This protein binds this small molecule.
Small molecule (SMILES): CCC(CC)[C@H](NC(C)=O)[C@@H]1[C@H](O)[C@@H](C(=O)O)C[C@H]1NC(=N)N

Sequence of chain 1.A:
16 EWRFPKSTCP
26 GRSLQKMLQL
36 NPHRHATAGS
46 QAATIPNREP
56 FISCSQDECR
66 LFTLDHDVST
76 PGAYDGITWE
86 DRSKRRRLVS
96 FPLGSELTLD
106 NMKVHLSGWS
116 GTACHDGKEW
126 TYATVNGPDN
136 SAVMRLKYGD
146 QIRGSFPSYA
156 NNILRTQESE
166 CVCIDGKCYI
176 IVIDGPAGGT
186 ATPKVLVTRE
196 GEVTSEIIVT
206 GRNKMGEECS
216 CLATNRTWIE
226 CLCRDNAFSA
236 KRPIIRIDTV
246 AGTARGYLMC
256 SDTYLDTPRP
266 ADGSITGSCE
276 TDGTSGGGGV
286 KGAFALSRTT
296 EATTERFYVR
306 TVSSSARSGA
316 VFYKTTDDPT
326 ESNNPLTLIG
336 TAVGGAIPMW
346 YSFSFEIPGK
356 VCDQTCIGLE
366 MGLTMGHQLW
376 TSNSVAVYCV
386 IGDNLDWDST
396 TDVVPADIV

Binding-site contacts:
Ligand atom C26 contacts residue TRP114 of chain 1.A at 3.8 Å (hydrophobic).
Ligand atom C6 contacts residue TYR346 of chain 1.A at 3.0 Å (hydrophobic).
Ligand atom O7 contacts residue ARG312 of chain 1.A at 2.8 Å (salt-bridge).
Ligand atom C6 contacts residue ARG53 of chain 1.A at 3.8 Å.
Ligand atom C36 contacts residue GLU212 of chain 1.A at 3.8 Å.
Ligand atom N30 contacts residue TRP114 of chain 1.A at 2.9 Å (h-bond).
Ligand atom C39 contacts residue ARG229 of chain 1.A at 3.7 Å.
Ligand atom C36 contacts residue GLU213 of chain 1.A at 3.6 Å.
Ligand atom C5 contacts residue TYR346 of chain 1.A at 3.4 Å (hydrophobic).
Ligand atom C3 contacts residue TYR346 of chain 1.A at 3.5 Å (hydrophobic).
Ligand atom O8 contacts residue ARG312 of chain 1.A at 2.8 Å (salt-bridge).
Ligand atom N27 contacts residue GLU54 of chain 1.A at 3.6 Å (salt-bridge).
Ligand atom O8 contacts residue ARG229 of chain 1.A at 3.1 Å (salt-bridge).
Ligand atom C39 contacts residue GLU212 of chain 1.A at 3.5 Å.
Ligand atom C1 contacts residue GLU54 of chain 1.A at 3.3 Å.
Ligand atom C3 contacts residue GLU213 of chain 1.A at 3.8 Å.
Ligand atom N30 contacts residue GLU54 of chain 1.A at 3.6 Å.
Ligand atom C2 contacts residue ASP86 of chain 1.A at 3.4 Å.
Ligand atom O9 contacts residue ASP86 of chain 1.A at 2.9 Å (salt-bridge).
Ligand atom C4 contacts residue TYR346 of chain 1.A at 3.6 Å (hydrophobic).
Ligand atom N27 contacts residue ARG91 of chain 1.A at 3.3 Å (salt-bridge).
Ligand atom O14 contacts residue ARG87 of chain 1.A at 2.9 Å (salt-bridge).
Ligand atom C1 contacts residue TYR346 of chain 1.A at 3.1 Å (hydrophobic).
Ligand atom N30 contacts residue GLU163 of chain 1.A at 3.0 Å (salt-bridge).
Ligand atom C37 contacts residue ARG160 of chain 1.A at 3.8 Å.
Ligand atom O7 contacts residue ARG53 of chain 1.A at 2.9 Å (salt-bridge).
Ligand atom C5 contacts residue ASP86 of chain 1.A at 3.7 Å.
Ligand atom C1 contacts residue ASP86 of chain 1.A at 3.4 Å.
Ligand atom N27 contacts residue ASP86 of chain 1.A at 3.0 Å (salt-bridge).
Ligand atom N25 contacts residue GLU54 of chain 1.A at 3.6 Å (salt-bridge).
Ligand atom O7 contacts residue TYR346 of chain 1.A at 3.3 Å (h-bond).
Ligand atom C15 contacts residue TRP114 of chain 1.A at 3.8 Å (hydrophobic).
Ligand atom C2 contacts residue TYR346 of chain 1.A at 3.8 Å (hydrophobic).
Ligand atom C26 contacts residue GLU54 of chain 1.A at 3.5 Å.
Ligand atom N30 contacts residue LEU69 of chain 1.A at 3.8 Å.
Ligand atom O8 contacts residue TYR346 of chain 1.A at 3.2 Å (h-bond).
Ligand atom C4 contacts residue ASP86 of chain 1.A at 3.8 Å.
Ligand atom O14 contacts residue ASP86 of chain 1.A at 3.7 Å.
Ligand atom C6 contacts residue ARG312 of chain 1.A at 3.5 Å.
Ligand atom C1 contacts residue ARG53 of chain 1.A at 3.7 Å.